The small molecule below binds the protein below.
Small molecule (SMILES): COc1cc(Cc2cnc(N)nc2N)cc(/C=C/C(=O)N2N=Cc3ccccc3[C@@H]2CC(C)C)c1OC

Binding-site contacts:
Ligand atom N35 contacts residue GLU28 of chain 1.C at 2.5 Å (salt-bridge).
Ligand atom N35 contacts residue VAL7 of chain 1.C at 3.5 Å.
Ligand atom C31 contacts residue PHE96 of chain 1.C at 3.4 Å (hydrophobic).
Ligand atom C04 contacts residue PHE96 of chain 1.C at 3.6 Å (hydrophobic).
Ligand atom N33 contacts residue ALA8 of chain 1.C at 3.5 Å.
Ligand atom N01 contacts residue PHE96 of chain 1.C at 2.6 Å (h-bond).
Ligand atom N33 contacts residue VAL32 of chain 1.C at 3.5 Å.
Ligand atom C07 contacts residue LEU21 of chain 1.C at 3.7 Å (hydrophobic).
Ligand atom N35 contacts residue ALA8 of chain 1.C at 3.4 Å.
Ligand atom C16 contacts residue LEU55 of chain 1.C at 3.6 Å (hydrophobic).
Ligand atom C34 contacts residue ALA8 of chain 1.C at 3.4 Å (hydrophobic).
Ligand atom C26 contacts residue LEU55 of chain 1.C at 3.5 Å (hydrophobic).
Ligand atom C02 contacts residue MET6 of chain 1.C at 3.5 Å (hydrophobic).
Ligand atom C09 contacts residue ASN19 of chain 1.C at 3.5 Å.
Ligand atom C24 contacts residue LEU55 of chain 1.C at 3.5 Å (hydrophobic).
Ligand atom N17 contacts residue LEU55 of chain 1.C at 3.6 Å.
Ligand atom N36 contacts residue ALA8 of chain 1.C at 3.4 Å (h-bond).
Ligand atom C03 contacts residue PHE96 of chain 1.C at 3.6 Å (hydrophobic).
Ligand atom O30 contacts residue LEU55 of chain 1.C at 3.6 Å.
Ligand atom C27 contacts residue PRO56 of chain 1.C at 3.3 Å (hydrophobic).
Ligand atom C37 contacts residue GLN30 of chain 1.C at 3.2 Å.
Ligand atom O08 contacts residue LEU21 of chain 1.C at 3.6 Å.
Ligand atom N36 contacts residue MET6 of chain 1.C at 3.4 Å (h-bond).
Ligand atom N01 contacts residue TYR102 of chain 1.C at 3.2 Å (h-bond).
Ligand atom N18 contacts residue VAL32 of chain 1.C at 3.7 Å.
Ligand atom N35 contacts residue THR115 of chain 1.C at 3.7 Å.
Ligand atom C27 contacts residue ARG58 of chain 1.C at 3.6 Å.
Ligand atom N36 contacts residue VAL7 of chain 1.C at 3.4 Å.
Ligand atom N33 contacts residue GLU28 of chain 1.C at 2.9 Å (salt-bridge).
Ligand atom N35 contacts residue VAL32 of chain 1.C at 3.4 Å.
Ligand atom C28 contacts residue PRO56 of chain 1.C at 3.6 Å (hydrophobic).
Ligand atom N01 contacts residue MET6 of chain 1.C at 2.6 Å (h-bond).
Ligand atom C14 contacts residue LEU29 of chain 1.C at 3.4 Å (hydrophobic).
Ligand atom C12 contacts residue LEU21 of chain 1.C at 3.5 Å (hydrophobic).
Ligand atom C02 contacts residue PHE96 of chain 1.C at 3.4 Å (hydrophobic).
Ligand atom C34 contacts residue VAL32 of chain 1.C at 3.5 Å (hydrophobic).
Ligand atom C26 contacts residue ARG58 of chain 1.C at 3.6 Å.
Ligand atom C34 contacts residue GLU28 of chain 1.C at 3.5 Å.
Ligand atom C20 contacts residue LEU55 of chain 1.C at 3.7 Å (hydrophobic).
Ligand atom C19 contacts residue LEU55 of chain 1.C at 3.5 Å (hydrophobic).

Sequence of chain 1.C:
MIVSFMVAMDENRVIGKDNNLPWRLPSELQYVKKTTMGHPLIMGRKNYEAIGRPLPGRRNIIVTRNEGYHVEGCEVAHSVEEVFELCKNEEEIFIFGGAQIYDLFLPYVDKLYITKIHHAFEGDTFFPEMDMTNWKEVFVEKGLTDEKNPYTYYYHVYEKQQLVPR